A protein and the small-molecule ligand that binds it are described below.
Small molecule (SMILES): C/C(=C/C=C/[C@@H](C)C(=O)O)[C@H]1CN[C@H](C(=O)O)[C@H]1CC(=O)O

Sequence of chain 1.B:
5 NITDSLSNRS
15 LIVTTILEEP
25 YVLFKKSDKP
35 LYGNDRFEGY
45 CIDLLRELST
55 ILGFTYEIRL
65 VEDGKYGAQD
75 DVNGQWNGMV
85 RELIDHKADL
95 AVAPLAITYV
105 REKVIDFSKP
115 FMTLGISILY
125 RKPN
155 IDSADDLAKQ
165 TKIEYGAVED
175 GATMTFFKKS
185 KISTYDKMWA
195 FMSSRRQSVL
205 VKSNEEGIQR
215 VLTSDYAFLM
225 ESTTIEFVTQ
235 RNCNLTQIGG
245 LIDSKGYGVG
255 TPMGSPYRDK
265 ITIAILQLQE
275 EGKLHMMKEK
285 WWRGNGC

Binding-site contacts:
Ligand atom O contacts residue ARG105 of chain 1.B at 3.0 Å (salt-bridge).
Ligand atom CAA contacts residue GLU22 of chain 1.B at 3.6 Å.
Ligand atom OE1 contacts residue THR177 of chain 1.B at 2.7 Å (h-bond).
Ligand atom CAB contacts residue GLU173 of chain 1.B at 2.7 Å.
Ligand atom CAQ contacts residue TYR70 of chain 1.B at 3.7 Å (hydrophobic).
Ligand atom CAK contacts residue VAL172 of chain 1.B at 3.6 Å (hydrophobic).
Ligand atom C contacts residue ALA176 of chain 1.B at 3.7 Å (hydrophobic).
Ligand atom OE2 contacts residue GLY175 of chain 1.B at 3.4 Å.
Ligand atom CAP contacts residue TYR70 of chain 1.B at 3.6 Å (hydrophobic).
Ligand atom C contacts residue ARG105 of chain 1.B at 3.4 Å.
Ligand atom OXT contacts residue ARG105 of chain 1.B at 2.5 Å (salt-bridge).
Ligand atom OAD contacts residue GLY71 of chain 1.B at 3.5 Å (h-bond).
Ligand atom OE1 contacts residue GLU225 of chain 1.B at 3.9 Å.
Ligand atom CAB contacts residue ASP174 of chain 1.B at 3.8 Å.
Ligand atom CG contacts residue GLU225 of chain 1.B at 3.1 Å.
Ligand atom CAA contacts residue ASN208 of chain 1.B at 3.4 Å.
Ligand atom OE1 contacts residue VAL172 of chain 1.B at 3.4 Å.
Ligand atom OE2 contacts residue THR177 of chain 1.B at 2.8 Å (h-bond).
Ligand atom CAL contacts residue PRO98 of chain 1.B at 3.2 Å (hydrophobic).
Ligand atom CD contacts residue THR177 of chain 1.B at 3.2 Å.
Ligand atom CAJ contacts residue TYR70 of chain 1.B at 3.6 Å (hydrophobic).
Ligand atom CD contacts residue GLU225 of chain 1.B at 3.6 Å.
Ligand atom O contacts residue GLY175 of chain 1.B at 3.7 Å.
Ligand atom OAD contacts residue LYS69 of chain 1.B at 3.8 Å.
Ligand atom OAD contacts residue TYR70 of chain 1.B at 2.8 Å (h-bond).
Ligand atom N contacts residue PRO98 of chain 1.B at 2.8 Å (h-bond).
Ligand atom N contacts residue GLU225 of chain 1.B at 3.2 Å (salt-bridge).
Ligand atom CAI contacts residue TYR70 of chain 1.B at 3.5 Å (hydrophobic).
Ligand atom CD contacts residue VAL172 of chain 1.B at 3.7 Å (hydrophobic).
Ligand atom OXT contacts residue ALA100 of chain 1.B at 3.2 Å (h-bond).
Ligand atom CAB contacts residue GLY175 of chain 1.B at 3.8 Å.
Ligand atom CAL contacts residue GLU225 of chain 1.B at 3.6 Å.
Ligand atom CAA contacts residue TYR70 of chain 1.B at 3.8 Å (hydrophobic).
Ligand atom OE2 contacts residue ALA176 of chain 1.B at 3.0 Å (h-bond).
Ligand atom OAG contacts residue LYS69 of chain 1.B at 3.3 Å.
Ligand atom O contacts residue ALA176 of chain 1.B at 2.8 Å (h-bond).
Ligand atom CA contacts residue GLU225 of chain 1.B at 3.4 Å.
Ligand atom CAT contacts residue TYR70 of chain 1.B at 3.7 Å (hydrophobic).
Ligand atom CB contacts residue GLU225 of chain 1.B at 3.8 Å.
Ligand atom CAL contacts residue TYR70 of chain 1.B at 3.5 Å (hydrophobic).